The protein below binds the small molecule below.
Small molecule (SMILES): Cc1cc(C(=O)N[C@@H](CC(=O)N2CCC[C@@H]2c2ccccc2)C(=O)N[C@@H](C)C(=O)NCc2ccc(F)cc2F)no1

Sequence of chain 1.W:
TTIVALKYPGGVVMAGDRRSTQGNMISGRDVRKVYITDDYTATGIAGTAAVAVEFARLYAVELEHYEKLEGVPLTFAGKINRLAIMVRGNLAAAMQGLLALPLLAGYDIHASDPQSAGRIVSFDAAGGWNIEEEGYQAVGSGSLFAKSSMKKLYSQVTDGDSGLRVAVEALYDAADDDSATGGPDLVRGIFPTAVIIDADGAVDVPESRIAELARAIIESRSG

Sequence of chain 1.V:
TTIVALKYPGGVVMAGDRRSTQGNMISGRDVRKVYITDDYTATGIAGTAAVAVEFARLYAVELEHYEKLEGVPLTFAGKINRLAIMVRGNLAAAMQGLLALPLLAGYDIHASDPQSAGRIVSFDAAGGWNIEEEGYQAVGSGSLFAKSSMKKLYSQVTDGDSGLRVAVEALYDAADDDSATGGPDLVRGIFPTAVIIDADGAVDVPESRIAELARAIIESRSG

Binding-site contacts:
Ligand atom O31 contacts residue CIT1 of chain 1.LB at 3.6 Å.
Ligand atom N32 contacts residue CIT1 of chain 1.LB at 3.6 Å (h-bond).
Ligand atom N29 contacts residue ASP124 of chain 1.W at 3.3 Å.
Ligand atom C36 contacts residue ILE45 of chain 1.V at 3.3 Å (hydrophobic).
Ligand atom C01 contacts residue CIT1 of chain 1.LB at 3.4 Å.
Ligand atom F41 contacts residue VAL31 of chain 1.V at 3.5 Å.
Ligand atom C19 contacts residue VAL31 of chain 1.V at 3.6 Å (hydrophobic).
Ligand atom C02 contacts residue GLY47 of chain 1.V at 3.6 Å.
Ligand atom C37 contacts residue ALA52 of chain 1.V at 3.6 Å (hydrophobic).
Ligand atom C39 contacts residue VAL31 of chain 1.V at 3.4 Å (hydrophobic).
Ligand atom C19 contacts residue SER20 of chain 1.V at 3.5 Å.
Ligand atom N21 contacts residue ASP124 of chain 1.W at 2.7 Å (salt-bridge).
Ligand atom O09 contacts residue GLN22 of chain 1.V at 2.8 Å (h-bond).
Ligand atom C36 contacts residue ALA52 of chain 1.V at 3.4 Å (hydrophobic).
Ligand atom C16 contacts residue ALA49 of chain 1.V at 3.5 Å (hydrophobic).
Ligand atom O28 contacts residue ALA125 of chain 1.W at 3.5 Å (h-bond).
Ligand atom O31 contacts residue THR21 of chain 1.V at 3.1 Å (h-bond).
Ligand atom C08 contacts residue SER27 of chain 1.V at 3.5 Å.
Ligand atom O05 contacts residue ALA49 of chain 1.V at 2.9 Å (h-bond).
Ligand atom O28 contacts residue ALA126 of chain 1.W at 3.4 Å (h-bond).
Ligand atom O09 contacts residue SER27 of chain 1.V at 2.9 Å (h-bond).
Ligand atom C33 contacts residue THR1 of chain 1.V at 3.3 Å.
Ligand atom C13 contacts residue GLY128 of chain 1.W at 3.2 Å.
Ligand atom C30 contacts residue CIT1 of chain 1.LB at 3.6 Å.
Ligand atom C22 contacts residue ASP124 of chain 1.W at 3.6 Å.
Ligand atom F38 contacts residue ALA52 of chain 1.V at 3.4 Å.
Ligand atom C17 contacts residue ALA49 of chain 1.V at 3.6 Å (hydrophobic).
Ligand atom C16 contacts residue TRP129 of chain 1.W at 3.4 Å (hydrophobic).
Ligand atom C18 contacts residue VAL31 of chain 1.V at 3.6 Å (hydrophobic).
Ligand atom C14 contacts residue ASP124 of chain 1.W at 3.4 Å.
Ligand atom C12 contacts residue SER122 of chain 1.W at 3.3 Å.
Ligand atom C07 contacts residue ASP124 of chain 1.W at 3.6 Å.
Ligand atom O31 contacts residue SER20 of chain 1.V at 3.4 Å.
Ligand atom N03 contacts residue THR21 of chain 1.V at 2.8 Å (h-bond).
Ligand atom C40 contacts residue VAL31 of chain 1.V at 3.6 Å (hydrophobic).
Ligand atom N32 contacts residue GLY47 of chain 1.V at 2.8 Å (h-bond).
Ligand atom C17 contacts residue TRP129 of chain 1.W at 3.4 Å (hydrophobic).
Ligand atom C30 contacts residue GLY47 of chain 1.V at 3.6 Å.
Ligand atom C20 contacts residue SER20 of chain 1.V at 3.5 Å.
Ligand atom F41 contacts residue ALA49 of chain 1.V at 3.5 Å.